Binding-site contacts:
Ligand atom N2 contacts residue THR156 of chain 13.G at 3.6 Å (h-bond).
Ligand atom C7 contacts residue THR156 of chain 13.G at 3.9 Å.
Ligand atom C8 contacts residue THR156 of chain 13.G at 4.0 Å.
Ligand atom C1 contacts residue THR156 of chain 13.G at 3.6 Å.
Ligand atom N2 contacts residue ASN154 of chain 13.G at 3.8 Å.
Ligand atom O5 contacts residue ASN154 of chain 13.G at 4.0 Å.
Ligand atom C2 contacts residue THR156 of chain 13.G at 4.2 Å.
Ligand atom O6 contacts residue MET151 of chain 13.G at 3.4 Å.
Ligand atom C7 contacts residue ASN154 of chain 13.G at 3.3 Å.
Ligand atom C1 contacts residue ASN154 of chain 13.G at 3.4 Å.
Ligand atom C6 contacts residue MET151 of chain 13.G at 4.5 Å (hydrophobic).
Ligand atom O7 contacts residue ASN154 of chain 13.G at 2.6 Å (h-bond).
Ligand atom C8 contacts residue ASN154 of chain 13.G at 3.6 Å.
Ligand atom C2 contacts residue ASN154 of chain 13.G at 3.5 Å.

This small molecule binds to this protein.
Small molecule (SMILES): CC(=O)N[C@H]1[C@H](O[C@H]2[C@H](O)[C@@H](NC(C)=O)CO[C@@H]2CO)O[C@H](CO)[C@@H](O)[C@@H]1O

Sequence of chain 13.G:
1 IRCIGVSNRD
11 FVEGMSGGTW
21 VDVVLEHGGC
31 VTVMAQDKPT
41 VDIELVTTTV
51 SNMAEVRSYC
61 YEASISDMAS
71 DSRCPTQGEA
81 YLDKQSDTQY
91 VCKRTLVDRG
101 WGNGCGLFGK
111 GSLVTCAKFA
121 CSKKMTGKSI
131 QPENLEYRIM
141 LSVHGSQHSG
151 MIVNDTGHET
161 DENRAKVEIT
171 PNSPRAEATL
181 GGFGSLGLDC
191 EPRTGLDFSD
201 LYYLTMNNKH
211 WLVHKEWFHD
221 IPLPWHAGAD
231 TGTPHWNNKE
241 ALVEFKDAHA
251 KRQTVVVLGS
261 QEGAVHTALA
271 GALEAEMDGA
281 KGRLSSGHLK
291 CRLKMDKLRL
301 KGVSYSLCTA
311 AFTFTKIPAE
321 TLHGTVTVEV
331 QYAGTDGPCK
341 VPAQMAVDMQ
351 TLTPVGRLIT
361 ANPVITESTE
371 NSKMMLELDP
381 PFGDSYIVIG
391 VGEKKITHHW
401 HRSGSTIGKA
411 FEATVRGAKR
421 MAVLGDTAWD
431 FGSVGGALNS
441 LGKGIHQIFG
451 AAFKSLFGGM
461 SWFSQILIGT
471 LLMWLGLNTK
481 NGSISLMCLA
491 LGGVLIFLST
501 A